Sequence of chain 1.A:
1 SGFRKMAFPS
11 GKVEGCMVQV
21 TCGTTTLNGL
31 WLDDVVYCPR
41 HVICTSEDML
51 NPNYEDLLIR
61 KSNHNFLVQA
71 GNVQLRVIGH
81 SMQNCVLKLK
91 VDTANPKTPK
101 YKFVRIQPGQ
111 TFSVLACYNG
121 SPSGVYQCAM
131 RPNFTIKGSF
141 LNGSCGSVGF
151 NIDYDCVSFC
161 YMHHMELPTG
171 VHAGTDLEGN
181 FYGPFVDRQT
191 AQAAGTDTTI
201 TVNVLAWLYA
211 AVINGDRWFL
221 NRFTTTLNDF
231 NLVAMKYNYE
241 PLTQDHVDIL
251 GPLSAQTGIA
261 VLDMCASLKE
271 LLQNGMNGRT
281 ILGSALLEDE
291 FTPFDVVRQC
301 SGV

Sequence of chain 2.A:
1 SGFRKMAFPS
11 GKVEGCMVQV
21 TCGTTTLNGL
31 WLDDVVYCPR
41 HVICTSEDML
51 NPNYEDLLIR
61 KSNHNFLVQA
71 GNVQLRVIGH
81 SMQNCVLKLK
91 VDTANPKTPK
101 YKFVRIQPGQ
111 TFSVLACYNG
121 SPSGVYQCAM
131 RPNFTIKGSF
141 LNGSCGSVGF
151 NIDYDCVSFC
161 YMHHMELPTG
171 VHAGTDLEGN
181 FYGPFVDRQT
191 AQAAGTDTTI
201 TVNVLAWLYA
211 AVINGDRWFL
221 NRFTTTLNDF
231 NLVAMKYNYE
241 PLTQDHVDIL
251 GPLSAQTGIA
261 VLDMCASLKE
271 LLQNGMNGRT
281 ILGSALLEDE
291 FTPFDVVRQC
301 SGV

Binding-site contacts:
Ligand atom C23 contacts residue CYS145 of chain 2.A at 3.2 Å (hydrophobic).
Ligand atom O18 contacts residue MET165 of chain 2.A at 3.2 Å.
Ligand atom N19 contacts residue CYS145 of chain 2.A at 2.9 Å (h-bond).
Ligand atom C10 contacts residue GLU166 of chain 2.A at 3.2 Å.
Ligand atom O29 contacts residue PHE140 of chain 2.A at 3.5 Å.
Ligand atom C26 contacts residue ASN142 of chain 2.A at 3.4 Å.
Ligand atom O22 contacts residue GLY143 of chain 2.A at 3.5 Å (h-bond).
Ligand atom C05 contacts residue GLN189 of chain 2.A at 3.6 Å.
Ligand atom O22 contacts residue CYS145 of chain 2.A at 2.5 Å (h-bond).
Ligand atom C17 contacts residue THR190 of chain 2.A at 3.5 Å.
Ligand atom C14 contacts residue PRO168 of chain 2.A at 3.8 Å (hydrophobic).
Ligand atom C16 contacts residue ALA191 of chain 2.A at 3.2 Å (hydrophobic).
Ligand atom N27 contacts residue GLU166 of chain 2.A at 3.1 Å (salt-bridge).
Ligand atom O29 contacts residue HIS172 of chain 2.A at 3.6 Å.
Ligand atom C25 contacts residue ASN142 of chain 2.A at 3.3 Å.
Ligand atom C11 contacts residue GLN189 of chain 2.A at 3.6 Å.
Ligand atom O18 contacts residue GLU166 of chain 2.A at 2.8 Å (salt-bridge).
Ligand atom N27 contacts residue PHE140 of chain 2.A at 3.2 Å (h-bond).
Ligand atom C03 contacts residue GLN189 of chain 2.A at 3.8 Å.
Ligand atom C16 contacts residue THR190 of chain 2.A at 3.8 Å.
Ligand atom C07 contacts residue ARG188 of chain 2.A at 3.8 Å.
Ligand atom C09 contacts residue GLU166 of chain 2.A at 3.7 Å.
Ligand atom C09 contacts residue MET165 of chain 2.A at 3.8 Å (hydrophobic).
Ligand atom C13 contacts residue GLU166 of chain 2.A at 3.3 Å.
Ligand atom C28 contacts residue GLU166 of chain 2.A at 3.6 Å.
Ligand atom O29 contacts residue GLU166 of chain 2.A at 3.6 Å.
Ligand atom C15 contacts residue ALA191 of chain 2.A at 3.8 Å (hydrophobic).
Ligand atom C17 contacts residue ALA191 of chain 2.A at 3.4 Å (hydrophobic).
Ligand atom C04 contacts residue GLN189 of chain 2.A at 3.4 Å.
Ligand atom N19 contacts residue HIS164 of chain 2.A at 2.8 Å (h-bond).
Ligand atom C07 contacts residue HIS41 of chain 2.A at 3.7 Å.
Ligand atom N08 contacts residue GLN189 of chain 2.A at 3.0 Å (h-bond).
Ligand atom C02 contacts residue HIS164 of chain 2.A at 3.6 Å.
Ligand atom C21 contacts residue CYS145 of chain 2.A at 1.8 Å (hydrophobic).
Ligand atom O22 contacts residue SER144 of chain 2.A at 3.4 Å (h-bond).
Ligand atom C03 contacts residue HIS164 of chain 2.A at 3.5 Å.
Ligand atom C20 contacts residue CYS145 of chain 2.A at 2.6 Å (hydrophobic).
Ligand atom C07 contacts residue ASP187 of chain 2.A at 3.7 Å.
Ligand atom C28 contacts residue HIS163 of chain 2.A at 3.7 Å.
Ligand atom O29 contacts residue HIS163 of chain 2.A at 2.6 Å (h-bond).

This small molecule binds to this protein.
Small molecule (SMILES): CC(C)C[C@H](NC(=O)/C=C/c1ccccc1)C(=O)N[C@H](C=O)C[C@@H]1CCNC1=O